Sequence of chain 1.D:
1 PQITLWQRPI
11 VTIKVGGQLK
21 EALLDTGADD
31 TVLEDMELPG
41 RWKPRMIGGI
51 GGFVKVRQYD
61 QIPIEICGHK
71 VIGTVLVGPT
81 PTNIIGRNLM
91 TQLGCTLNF

Binding-site contacts:
Ligand atom O10 contacts residue GLY49 of chain 1.C at 3.1 Å.
Ligand atom N1 contacts residue GLY48 of chain 1.D at 2.7 Å (h-bond).
Ligand atom C7 contacts residue ILE84 of chain 1.D at 3.6 Å (hydrophobic).
Ligand atom O39 contacts residue ASP30 of chain 1.C at 3.4 Å (salt-bridge).
Ligand atom O10 contacts residue ILE50 of chain 1.D at 3.2 Å.
Ligand atom O9 contacts residue ILE84 of chain 1.C at 3.7 Å.
Ligand atom O22 contacts residue ILE50 of chain 1.C at 3.3 Å.
Ligand atom C12 contacts residue ASP30 of chain 1.C at 3.4 Å.
Ligand atom C28 contacts residue GLY49 of chain 1.D at 3.4 Å.
Ligand atom O9 contacts residue ILE50 of chain 1.D at 3.7 Å.
Ligand atom C13 contacts residue VAL32 of chain 1.D at 3.7 Å (hydrophobic).
Ligand atom C5 contacts residue GLY48 of chain 1.D at 3.6 Å.
Ligand atom O18 contacts residue GLY27 of chain 1.D at 3.7 Å.
Ligand atom C31 contacts residue ASP30 of chain 1.C at 3.7 Å.
Ligand atom C6 contacts residue GLY48 of chain 1.C at 3.4 Å.
Ligand atom N20 contacts residue GLY27 of chain 1.D at 3.4 Å (h-bond).
Ligand atom C12 contacts residue VAL32 of chain 1.C at 3.7 Å (hydrophobic).
Ligand atom C20 contacts residue THR82 of chain 1.D at 3.4 Å.
Ligand atom C7 contacts residue ALA28 of chain 1.D at 3.5 Å (hydrophobic).
Ligand atom C22 contacts residue ASP25 of chain 1.C at 2.8 Å.
Ligand atom C26 contacts residue THR82 of chain 1.C at 3.6 Å.
Ligand atom C10 contacts residue ALA28 of chain 1.C at 3.4 Å (hydrophobic).
Ligand atom C28 contacts residue PRO81 of chain 1.C at 3.6 Å (hydrophobic).
Ligand atom C7 contacts residue ILE50 of chain 1.C at 3.5 Å (hydrophobic).
Ligand atom C13 contacts residue ALA28 of chain 1.D at 3.7 Å (hydrophobic).
Ligand atom C31 contacts residue ARG45 of chain 1.C at 3.7 Å.
Ligand atom C21 contacts residue ASP25 of chain 1.C at 3.5 Å.
Ligand atom C28 contacts residue ILE50 of chain 1.D at 3.4 Å (hydrophobic).
Ligand atom O18 contacts residue ASP25 of chain 1.D at 2.6 Å (salt-bridge).
Ligand atom C24 contacts residue ILE84 of chain 1.C at 3.6 Å (hydrophobic).
Ligand atom C27 contacts residue PRO81 of chain 1.C at 3.4 Å (hydrophobic).
Ligand atom C13 contacts residue ASP30 of chain 1.D at 3.7 Å.
Ligand atom C29 contacts residue ILE50 of chain 1.D at 3.7 Å (hydrophobic).
Ligand atom O1 contacts residue ASP30 of chain 1.D at 3.5 Å (salt-bridge).
Ligand atom O18 contacts residue ASP25 of chain 1.C at 3.1 Å (salt-bridge).
Ligand atom C31 contacts residue ASP29 of chain 1.C at 3.7 Å.
Ligand atom C24 contacts residue ASP25 of chain 1.C at 3.4 Å.
Ligand atom O10 contacts residue GLY48 of chain 1.C at 3.7 Å.
Ligand atom C21 contacts residue GLY27 of chain 1.C at 3.6 Å.
Ligand atom C12 contacts residue ALA28 of chain 1.C at 3.5 Å (hydrophobic).

A protein and the small-molecule ligand that binds it are described below.
Small molecule (SMILES): COc1ccc(S(=O)(=O)N(CC(C)C)C[C@H](O)[C@H](Cc2ccccc2)NC(=O)c2ccc3c(c2)[C@@H](N)CCO3)cc1

Sequence of chain 1.C:
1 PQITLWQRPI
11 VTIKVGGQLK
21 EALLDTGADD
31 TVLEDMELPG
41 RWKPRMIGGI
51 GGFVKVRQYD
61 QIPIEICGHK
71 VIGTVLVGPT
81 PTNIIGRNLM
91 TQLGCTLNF